The small molecule below binds the protein below.
Small molecule (SMILES): CC(=O)N[C@@H]1[C@@H](O)[C@H](O)[C@@H](CO)O[C@H]1O

Binding-site contacts:
Ligand atom O5 contacts residue ASN321 of chain 1.I at 2.5 Å (h-bond).
Ligand atom C8 contacts residue TYR320 of chain 1.I at 4.5 Å (hydrophobic).
Ligand atom C2 contacts residue ASN321 of chain 1.I at 2.3 Å.
Ligand atom C4 contacts residue ASN321 of chain 1.I at 4.2 Å.
Ligand atom O7 contacts residue ASN321 of chain 1.I at 3.3 Å (h-bond).
Ligand atom C3 contacts residue ASN321 of chain 1.I at 3.7 Å.
Ligand atom N2 contacts residue ASN321 of chain 1.I at 2.7 Å (h-bond).
Ligand atom C1 contacts residue ASN321 of chain 1.I at 1.4 Å.
Ligand atom C5 contacts residue ASN321 of chain 1.I at 3.7 Å.
Ligand atom C8 contacts residue LYS319 of chain 1.I at 3.9 Å.
Ligand atom C7 contacts residue ASN321 of chain 1.I at 3.6 Å.
Ligand atom N2 contacts residue LYS319 of chain 1.I at 3.9 Å.

Sequence of chain 1.I:
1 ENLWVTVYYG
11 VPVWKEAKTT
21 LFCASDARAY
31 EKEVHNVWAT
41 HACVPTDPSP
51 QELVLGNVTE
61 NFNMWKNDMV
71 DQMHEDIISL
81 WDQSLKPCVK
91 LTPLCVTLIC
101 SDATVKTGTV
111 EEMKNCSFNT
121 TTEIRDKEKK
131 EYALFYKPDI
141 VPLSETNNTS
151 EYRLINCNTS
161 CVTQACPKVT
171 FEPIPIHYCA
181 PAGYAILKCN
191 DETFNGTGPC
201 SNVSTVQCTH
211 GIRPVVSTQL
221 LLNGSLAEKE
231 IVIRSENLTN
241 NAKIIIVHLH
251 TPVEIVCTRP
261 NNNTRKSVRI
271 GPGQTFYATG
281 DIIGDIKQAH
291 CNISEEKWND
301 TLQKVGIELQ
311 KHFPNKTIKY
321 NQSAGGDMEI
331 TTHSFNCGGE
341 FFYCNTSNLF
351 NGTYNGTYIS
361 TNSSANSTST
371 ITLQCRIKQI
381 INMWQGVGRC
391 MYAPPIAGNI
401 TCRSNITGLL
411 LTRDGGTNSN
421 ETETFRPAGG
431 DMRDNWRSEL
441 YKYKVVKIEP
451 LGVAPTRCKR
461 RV